This protein binds this small molecule.
Small molecule (SMILES): CC(=O)N[C@@H]1[C@@H](O)[C@@H](O)[C@@H](CO)O[C@@H]1O

Sequence of chain 1.A:
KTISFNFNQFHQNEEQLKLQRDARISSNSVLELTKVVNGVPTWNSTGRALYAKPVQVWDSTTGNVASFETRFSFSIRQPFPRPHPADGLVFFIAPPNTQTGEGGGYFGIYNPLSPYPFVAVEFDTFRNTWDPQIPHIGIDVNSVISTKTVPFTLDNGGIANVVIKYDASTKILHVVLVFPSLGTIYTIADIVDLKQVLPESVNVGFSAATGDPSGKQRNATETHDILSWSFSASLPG

Binding-site contacts:
Ligand atom C6 contacts residue ASP213 of chain 1.A at 4.0 Å.
Ligand atom O4 contacts residue GLY105 of chain 1.A at 3.9 Å.
Ligand atom C3 contacts residue SER1 of chain 1.M at 2.9 Å.
Ligand atom C3 contacts residue PHE127 of chain 1.A at 3.4 Å (hydrophobic).
Ligand atom O4 contacts residue ALA87 of chain 1.A at 4.1 Å.
Ligand atom C4 contacts residue ASP88 of chain 1.A at 3.4 Å.
Ligand atom O5 contacts residue ASP213 of chain 1.A at 3.7 Å.
Ligand atom C1 contacts residue SER215 of chain 1.A at 3.8 Å.
Ligand atom O6 contacts residue GLY216 of chain 1.A at 3.4 Å.
Ligand atom O3 contacts residue GLY105 of chain 1.A at 3.8 Å.
Ligand atom O3 contacts residue GLY106 of chain 1.A at 3.0 Å (h-bond).
Ligand atom C3 contacts residue ASP88 of chain 1.A at 3.5 Å.
Ligand atom O4 contacts residue GLY212 of chain 1.A at 3.6 Å.
Ligand atom C7 contacts residue SER1 of chain 1.M at 4.1 Å.
Ligand atom C1 contacts residue SER1 of chain 1.M at 1.4 Å.
Ligand atom N2 contacts residue SER1 of chain 1.M at 2.8 Å (h-bond).
Ligand atom C7 contacts residue GLY106 of chain 1.A at 3.8 Å.
Ligand atom C5 contacts residue PHE127 of chain 1.A at 3.9 Å (hydrophobic).
Ligand atom C8 contacts residue TYR107 of chain 1.A at 4.1 Å (hydrophobic).
Ligand atom O4 contacts residue ASP213 of chain 1.A at 3.2 Å (salt-bridge).
Ligand atom C3 contacts residue ASN129 of chain 1.A at 3.8 Å.
Ligand atom C2 contacts residue SER1 of chain 1.M at 2.4 Å.
Ligand atom C6 contacts residue GLY212 of chain 1.A at 3.9 Å.
Ligand atom O5 contacts residue SER1 of chain 1.M at 2.3 Å (h-bond).
Ligand atom N2 contacts residue ASN129 of chain 1.A at 3.5 Å (h-bond).
Ligand atom O3 contacts residue PHE127 of chain 1.A at 3.5 Å.
Ligand atom C4 contacts residue SER1 of chain 1.M at 3.5 Å.
Ligand atom C4 contacts residue PHE127 of chain 1.A at 3.7 Å (hydrophobic).
Ligand atom O7 contacts residue GLY106 of chain 1.A at 3.3 Å (h-bond).
Ligand atom O3 contacts residue ASN129 of chain 1.A at 3.2 Å (h-bond).
Ligand atom C6 contacts residue ALA221 of chain 1.A at 3.5 Å (hydrophobic).
Ligand atom O3 contacts residue ASP88 of chain 1.A at 2.6 Å (salt-bridge).
Ligand atom C8 contacts residue ASN129 of chain 1.A at 3.7 Å.
Ligand atom O7 contacts residue GLY105 of chain 1.A at 3.6 Å.
Ligand atom C7 contacts residue ASN129 of chain 1.A at 3.8 Å.
Ligand atom O6 contacts residue HIS85 of chain 1.A at 3.6 Å (h-bond).
Ligand atom O4 contacts residue ASP88 of chain 1.A at 2.5 Å (salt-bridge).
Ligand atom O6 contacts residue ALA221 of chain 1.A at 3.6 Å.
Ligand atom O5 contacts residue GLY216 of chain 1.A at 3.5 Å.
Ligand atom C5 contacts residue SER1 of chain 1.M at 2.9 Å.